The small molecule below binds the protein below.
Small molecule (SMILES): O=C(NCCN1CCOCC1)c1ccc(-c2c(CO)ccc3ccccc23)cc1

Sequence of chain 1.A:
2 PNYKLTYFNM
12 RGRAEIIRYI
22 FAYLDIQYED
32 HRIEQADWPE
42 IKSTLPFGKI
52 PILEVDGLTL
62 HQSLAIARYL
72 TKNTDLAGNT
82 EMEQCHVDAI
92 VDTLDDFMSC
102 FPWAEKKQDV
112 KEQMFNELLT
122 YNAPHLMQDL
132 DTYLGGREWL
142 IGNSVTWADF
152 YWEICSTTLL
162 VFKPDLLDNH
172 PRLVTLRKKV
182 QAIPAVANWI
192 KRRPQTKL

Binding-site contacts:
Ligand atom C17 contacts residue TRP104 of chain 1.A at 3.2 Å (hydrophobic).
Ligand atom C19 contacts residue GLY13 of chain 1.A at 3.9 Å.
Ligand atom C9 contacts residue GLN36 of chain 1.A at 3.5 Å.
Ligand atom C6 contacts residue MET99 of chain 1.A at 3.2 Å (hydrophobic).
Ligand atom C21 contacts residue MET99 of chain 1.A at 3.9 Å (hydrophobic).
Ligand atom C28 contacts residue LEU199 of chain 1.A at 3.1 Å (hydrophobic).
Ligand atom C12 contacts residue PHE9 of chain 1.A at 3.7 Å (hydrophobic).
Ligand atom C4 contacts residue MET99 of chain 1.A at 3.9 Å (hydrophobic).
Ligand atom C23 contacts residue MET11 of chain 1.A at 3.9 Å (hydrophobic).
Ligand atom C20 contacts residue THR159 of chain 1.A at 3.9 Å.
Ligand atom C6 contacts residue TYR152 of chain 1.A at 3.4 Å (hydrophobic).
Ligand atom C15 contacts residue MET11 of chain 1.A at 3.8 Å (hydrophobic).
Ligand atom N25 contacts residue MET11 of chain 1.A at 3.7 Å.
Ligand atom C15 contacts residue TYR8 of chain 1.A at 3.6 Å (hydrophobic).
Ligand atom C4 contacts residue ARG14 of chain 1.A at 3.3 Å.
Ligand atom C14 contacts residue GLY13 of chain 1.A at 3.7 Å.
Ligand atom O24 contacts residue TRP104 of chain 1.A at 3.9 Å.
Ligand atom C14 contacts residue TYR8 of chain 1.A at 3.7 Å (hydrophobic).
Ligand atom C15 contacts residue GSH1 of chain 1.D at 3.5 Å.
Ligand atom C22 contacts residue MET99 of chain 1.A at 3.6 Å (hydrophobic).
Ligand atom C21 contacts residue THR159 of chain 1.A at 3.7 Å.
Ligand atom C18 contacts residue TRP104 of chain 1.A at 3.3 Å (hydrophobic).
Ligand atom O29 contacts residue THR159 of chain 1.A at 2.5 Å (h-bond).
Ligand atom O10 contacts residue GLN36 of chain 1.A at 2.7 Å (h-bond).
Ligand atom C23 contacts residue TRP104 of chain 1.A at 3.9 Å (hydrophobic).
Ligand atom C5 contacts residue MET99 of chain 1.A at 3.2 Å (hydrophobic).
Ligand atom O29 contacts residue LEU199 of chain 1.A at 2.5 Å (h-bond).
Ligand atom C5 contacts residue ASP96 of chain 1.A at 3.3 Å.
Ligand atom C11 contacts residue GLN36 of chain 1.A at 3.6 Å.
Ligand atom C27 contacts residue MET11 of chain 1.A at 3.7 Å (hydrophobic).
Ligand atom C3 contacts residue ARG14 of chain 1.A at 3.6 Å.
Ligand atom C20 contacts residue GLY13 of chain 1.A at 3.7 Å.
Ligand atom C28 contacts residue GLY13 of chain 1.A at 3.7 Å.
Ligand atom C28 contacts residue THR159 of chain 1.A at 3.3 Å.
Ligand atom C5 contacts residue TYR152 of chain 1.A at 3.6 Å (hydrophobic).
Ligand atom O29 contacts residue GLY13 of chain 1.A at 3.5 Å (h-bond).
Ligand atom O29 contacts residue ARG12 of chain 1.A at 3.9 Å.
Ligand atom C8 contacts residue GLN36 of chain 1.A at 3.8 Å.
Ligand atom C17 contacts residue LEU199 of chain 1.A at 3.8 Å (hydrophobic).
Ligand atom C1 contacts residue MET99 of chain 1.A at 3.7 Å (hydrophobic).